The protein below binds the small molecule below.
Small molecule (SMILES): CC(=O)N[C@H]1CO[C@H](CO)[C@@H](O[C@@H]2O[C@H](CO)[C@@H](O)[C@H](O)[C@H]2NC=O)[C@@H]1O

Sequence of chain 1.A:
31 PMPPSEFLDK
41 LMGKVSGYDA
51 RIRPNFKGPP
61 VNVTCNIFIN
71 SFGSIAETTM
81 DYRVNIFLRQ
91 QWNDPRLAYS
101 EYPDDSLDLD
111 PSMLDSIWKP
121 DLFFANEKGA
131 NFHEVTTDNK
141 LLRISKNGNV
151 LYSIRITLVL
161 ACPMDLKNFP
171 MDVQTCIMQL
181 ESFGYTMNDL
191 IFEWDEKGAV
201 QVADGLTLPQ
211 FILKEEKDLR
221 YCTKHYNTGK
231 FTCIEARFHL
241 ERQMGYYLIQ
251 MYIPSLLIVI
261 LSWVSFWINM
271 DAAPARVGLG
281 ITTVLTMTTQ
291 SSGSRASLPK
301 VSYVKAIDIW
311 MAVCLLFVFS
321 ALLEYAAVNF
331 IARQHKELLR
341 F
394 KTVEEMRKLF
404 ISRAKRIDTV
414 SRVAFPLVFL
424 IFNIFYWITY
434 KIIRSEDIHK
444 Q

Binding-site contacts:
Ligand atom O6 contacts residue PRO60 of chain 1.A at 3.5 Å (h-bond).
Ligand atom C1 contacts residue ASN62 of chain 1.A at 3.3 Å.
Ligand atom O3 contacts residue ASN62 of chain 1.A at 3.7 Å.
Ligand atom C4 contacts residue ASN62 of chain 1.A at 4.5 Å.
Ligand atom C5 contacts residue ASN62 of chain 1.A at 3.6 Å.
Ligand atom C3 contacts residue ASN62 of chain 1.A at 4.2 Å.
Ligand atom C6 contacts residue PRO60 of chain 1.A at 4.2 Å (hydrophobic).
Ligand atom O7 contacts residue PRO59 of chain 1.A at 4.0 Å.
Ligand atom O6 contacts residue ASN62 of chain 1.A at 2.4 Å (h-bond).
Ligand atom C2 contacts residue ASN62 of chain 1.A at 3.6 Å.
Ligand atom O5 contacts residue ASN62 of chain 1.A at 2.5 Å (h-bond).
Ligand atom O3 contacts residue ILE191 of chain 1.A at 3.8 Å.
Ligand atom C6 contacts residue PRO59 of chain 1.A at 4.0 Å (hydrophobic).
Ligand atom O3 contacts residue PRO60 of chain 1.A at 4.3 Å.
Ligand atom C6 contacts residue ASN62 of chain 1.A at 3.4 Å.